Sequence of chain 88.B:
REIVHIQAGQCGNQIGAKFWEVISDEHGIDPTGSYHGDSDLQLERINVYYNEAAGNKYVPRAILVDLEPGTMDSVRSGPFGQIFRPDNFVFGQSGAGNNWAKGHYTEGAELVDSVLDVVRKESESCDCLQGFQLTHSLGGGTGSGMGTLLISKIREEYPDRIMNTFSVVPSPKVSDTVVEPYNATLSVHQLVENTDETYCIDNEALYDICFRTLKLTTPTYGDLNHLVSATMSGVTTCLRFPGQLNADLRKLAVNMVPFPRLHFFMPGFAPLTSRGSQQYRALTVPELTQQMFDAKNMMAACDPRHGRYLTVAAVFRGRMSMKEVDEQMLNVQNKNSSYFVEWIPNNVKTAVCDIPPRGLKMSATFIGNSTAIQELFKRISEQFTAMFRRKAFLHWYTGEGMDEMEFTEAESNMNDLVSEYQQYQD

This small molecule binds to this protein.
Small molecule (SMILES): Nc1nc2c(ncn2[C@@H]2O[C@H](CO[P](=O)(O)C[P](=O)(O)OP(=O)(O)O)[C@@H](O)[C@H]2O)c(=O)[nH]1

Binding-site contacts:
Ligand atom O1G contacts residue ALA97 of chain 88.B at 3.0 Å (h-bond).
Ligand atom O2A contacts residue GLN11 of chain 88.B at 3.5 Å (h-bond).
Ligand atom O6 contacts residue ASN226 of chain 88.B at 3.1 Å (h-bond).
Ligand atom O3' contacts residue GLU181 of chain 88.B at 3.3 Å (salt-bridge).
Ligand atom O1B contacts residue MG1 of chain 88.F at 2.4 Å.
Ligand atom C6 contacts residue TYR222 of chain 88.B at 3.7 Å (hydrophobic).
Ligand atom C2 contacts residue ASN204 of chain 88.B at 3.4 Å.
Ligand atom O1B contacts residue GLN11 of chain 88.B at 3.2 Å (h-bond).
Ligand atom N1 contacts residue ASN226 of chain 88.B at 2.7 Å (h-bond).
Ligand atom N3 contacts residue VAL169 of chain 88.B at 3.8 Å.
Ligand atom PG contacts residue MG1 of chain 88.F at 3.5 Å.
Ligand atom C2 contacts residue TYR222 of chain 88.B at 3.5 Å (hydrophobic).
Ligand atom C4' contacts residue SER138 of chain 88.B at 3.2 Å.
Ligand atom C6 contacts residue ASN226 of chain 88.B at 3.3 Å.
Ligand atom O3B contacts residue MG1 of chain 88.F at 3.8 Å.
Ligand atom PB contacts residue GLY10 of chain 88.B at 3.9 Å.
Ligand atom C6 contacts residue GLN15 of chain 88.B at 3.6 Å.
Ligand atom O6 contacts residue TYR222 of chain 88.B at 3.8 Å.
Ligand atom O6 contacts residue GLN15 of chain 88.B at 2.5 Å (h-bond).
Ligand atom O2B contacts residue THR143 of chain 88.B at 2.7 Å (h-bond).
Ligand atom C2 contacts residue ASN226 of chain 88.B at 3.6 Å.
Ligand atom O3B contacts residue GLY142 of chain 88.B at 3.5 Å (h-bond).
Ligand atom O3G contacts residue MG1 of chain 88.F at 2.5 Å.
Ligand atom O2G contacts residue ASN99 of chain 88.B at 2.9 Å (h-bond).
Ligand atom O4' contacts residue SER138 of chain 88.B at 3.3 Å (h-bond).
Ligand atom O1A contacts residue GLN11 of chain 88.B at 3.1 Å.
Ligand atom N1 contacts residue TYR222 of chain 88.B at 3.2 Å.
Ligand atom O1B contacts residue GLY10 of chain 88.B at 3.7 Å.
Ligand atom PB contacts residue MG1 of chain 88.F at 3.7 Å.
Ligand atom PB contacts residue THR143 of chain 88.B at 3.3 Å.
Ligand atom N2 contacts residue ASN204 of chain 88.B at 2.6 Å (h-bond).
Ligand atom O2G contacts residue GLY142 of chain 88.B at 3.0 Å (h-bond).
Ligand atom O2A contacts residue CYS12 of chain 88.B at 3.3 Å (h-bond).
Ligand atom N3 contacts residue ASN204 of chain 88.B at 3.0 Å (h-bond).
Ligand atom N2 contacts residue ASN226 of chain 88.B at 2.9 Å (h-bond).
Ligand atom PG contacts residue GLY142 of chain 88.B at 3.9 Å.
Ligand atom O3B contacts residue THR143 of chain 88.B at 3.1 Å (h-bond).
Ligand atom O1G contacts residue THR143 of chain 88.B at 3.4 Å.
Ligand atom O2B contacts residue GLY10 of chain 88.B at 3.2 Å.
Ligand atom O2B contacts residue GLY144 of chain 88.B at 2.7 Å (h-bond).